The small molecule below binds the protein below.
Small molecule (SMILES): CC(=O)N[C@@H]1[C@@H](O)[C@H](O)[C@@H](CO)O[C@H]1O

Sequence of chain 1.B:
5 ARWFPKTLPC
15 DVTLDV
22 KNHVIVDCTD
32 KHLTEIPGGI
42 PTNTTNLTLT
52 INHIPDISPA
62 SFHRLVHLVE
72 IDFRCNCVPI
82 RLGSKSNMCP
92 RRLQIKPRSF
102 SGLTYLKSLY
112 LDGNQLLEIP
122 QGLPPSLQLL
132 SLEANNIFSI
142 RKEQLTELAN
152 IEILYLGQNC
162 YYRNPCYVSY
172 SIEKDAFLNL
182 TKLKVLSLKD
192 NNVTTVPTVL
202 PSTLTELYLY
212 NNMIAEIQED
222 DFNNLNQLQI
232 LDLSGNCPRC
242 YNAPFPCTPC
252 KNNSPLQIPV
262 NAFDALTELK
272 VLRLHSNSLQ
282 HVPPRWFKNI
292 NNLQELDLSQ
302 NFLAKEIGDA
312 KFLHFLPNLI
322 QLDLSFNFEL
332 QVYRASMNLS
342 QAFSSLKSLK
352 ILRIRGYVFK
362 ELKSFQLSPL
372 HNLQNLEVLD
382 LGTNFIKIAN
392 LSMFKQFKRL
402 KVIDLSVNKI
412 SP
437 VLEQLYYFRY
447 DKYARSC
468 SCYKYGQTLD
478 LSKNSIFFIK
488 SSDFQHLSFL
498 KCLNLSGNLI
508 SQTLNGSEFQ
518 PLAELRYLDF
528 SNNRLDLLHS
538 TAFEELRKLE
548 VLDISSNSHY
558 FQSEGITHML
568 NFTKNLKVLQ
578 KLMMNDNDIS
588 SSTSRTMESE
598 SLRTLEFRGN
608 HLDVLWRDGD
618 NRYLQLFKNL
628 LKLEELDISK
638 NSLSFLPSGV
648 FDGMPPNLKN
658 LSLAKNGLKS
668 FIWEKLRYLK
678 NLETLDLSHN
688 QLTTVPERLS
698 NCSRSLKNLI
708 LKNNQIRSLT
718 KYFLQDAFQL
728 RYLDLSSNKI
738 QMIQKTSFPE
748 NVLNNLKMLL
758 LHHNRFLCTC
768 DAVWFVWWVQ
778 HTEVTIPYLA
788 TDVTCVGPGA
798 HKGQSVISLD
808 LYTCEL

Binding-site contacts:
Ligand atom C1 contacts residue SER537 of chain 1.B at 4.4 Å.
Ligand atom O7 contacts residue ASN568 of chain 1.B at 2.9 Å (h-bond).
Ligand atom C2 contacts residue SER537 of chain 1.B at 4.2 Å.
Ligand atom C4 contacts residue MET566 of chain 1.B at 4.1 Å (hydrophobic).
Ligand atom O6 contacts residue SER591 of chain 1.B at 4.0 Å.
Ligand atom C7 contacts residue SER537 of chain 1.B at 3.4 Å.
Ligand atom C8 contacts residue SER537 of chain 1.B at 3.2 Å.
Ligand atom O7 contacts residue SER537 of chain 1.B at 4.5 Å.
Ligand atom C5 contacts residue ASN568 of chain 1.B at 3.4 Å.
Ligand atom C3 contacts residue MET566 of chain 1.B at 3.9 Å (hydrophobic).
Ligand atom O6 contacts residue ARG592 of chain 1.B at 4.4 Å.
Ligand atom N2 contacts residue ASN568 of chain 1.B at 3.2 Å (h-bond).
Ligand atom O6 contacts residue ASN568 of chain 1.B at 3.7 Å.
Ligand atom C4 contacts residue ASN568 of chain 1.B at 4.2 Å.
Ligand atom N2 contacts residue SER537 of chain 1.B at 3.1 Å (h-bond).
Ligand atom C3 contacts residue ASN568 of chain 1.B at 3.8 Å.
Ligand atom C1 contacts residue MET566 of chain 1.B at 3.5 Å (hydrophobic).
Ligand atom O5 contacts residue MET566 of chain 1.B at 3.0 Å.
Ligand atom C8 contacts residue ASN572 of chain 1.B at 4.2 Å.
Ligand atom C1 contacts residue SER591 of chain 1.B at 4.4 Å.
Ligand atom O7 contacts residue LYS571 of chain 1.B at 4.2 Å.
Ligand atom O5 contacts residue ASN568 of chain 1.B at 2.2 Å (h-bond).
Ligand atom O5 contacts residue SER591 of chain 1.B at 3.8 Å.
Ligand atom O4 contacts residue MET566 of chain 1.B at 4.0 Å.
Ligand atom C7 contacts residue ASN568 of chain 1.B at 3.3 Å.
Ligand atom C2 contacts residue MET566 of chain 1.B at 4.3 Å (hydrophobic).
Ligand atom C5 contacts residue MET566 of chain 1.B at 3.8 Å (hydrophobic).
Ligand atom C6 contacts residue ASN568 of chain 1.B at 3.6 Å.
Ligand atom C2 contacts residue ASN568 of chain 1.B at 2.7 Å.
Ligand atom C1 contacts residue ASN568 of chain 1.B at 1.4 Å.